Sequence of chain 1.B:
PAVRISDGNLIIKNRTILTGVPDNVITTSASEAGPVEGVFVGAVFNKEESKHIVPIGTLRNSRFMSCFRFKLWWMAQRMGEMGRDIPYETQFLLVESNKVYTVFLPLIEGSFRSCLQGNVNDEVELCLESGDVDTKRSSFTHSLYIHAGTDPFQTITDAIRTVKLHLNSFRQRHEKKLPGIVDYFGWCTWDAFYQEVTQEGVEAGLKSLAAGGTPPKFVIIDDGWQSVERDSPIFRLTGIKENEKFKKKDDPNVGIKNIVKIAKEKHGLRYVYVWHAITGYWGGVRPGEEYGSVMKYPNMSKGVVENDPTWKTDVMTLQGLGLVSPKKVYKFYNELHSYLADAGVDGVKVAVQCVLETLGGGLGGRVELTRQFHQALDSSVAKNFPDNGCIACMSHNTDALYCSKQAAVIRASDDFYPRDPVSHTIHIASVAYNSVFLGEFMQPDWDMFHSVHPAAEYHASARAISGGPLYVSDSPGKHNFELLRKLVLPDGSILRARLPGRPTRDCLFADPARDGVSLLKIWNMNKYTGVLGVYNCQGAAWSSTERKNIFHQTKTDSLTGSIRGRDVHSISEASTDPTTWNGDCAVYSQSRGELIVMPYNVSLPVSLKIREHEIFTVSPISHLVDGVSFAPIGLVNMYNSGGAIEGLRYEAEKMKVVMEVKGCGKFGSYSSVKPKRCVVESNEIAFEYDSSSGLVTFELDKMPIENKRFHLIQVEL

Binding-site contacts:
Ligand atom O6 contacts residue ASP244 of chain 1.B at 2.9 Å (salt-bridge).
Ligand atom O3 contacts residue ASP447 of chain 1.B at 3.2 Å (salt-bridge).
Ligand atom O4 contacts residue ASP243 of chain 1.B at 2.8 Å (salt-bridge).
Ligand atom O2 contacts residue ARG443 of chain 1.B at 3.1 Å (salt-bridge).
Ligand atom C2 contacts residue CYS425 of chain 1.B at 3.6 Å (hydrophobic).
Ligand atom O4 contacts residue TRP211 of chain 1.B at 3.4 Å.
Ligand atom O5 contacts residue TRP314 of chain 1.B at 3.8 Å.
Ligand atom C3 contacts residue ARG443 of chain 1.B at 3.6 Å.
Ligand atom C5 contacts residue TRP307 of chain 1.B at 3.4 Å (hydrophobic).
Ligand atom O4 contacts residue LYS381 of chain 1.B at 3.5 Å (salt-bridge).
Ligand atom O3 contacts residue LYS381 of chain 1.B at 3.3 Å (salt-bridge).
Ligand atom C4 contacts residue LYS381 of chain 1.B at 3.6 Å.
Ligand atom O9 contacts residue TRP78 of chain 1.B at 3.9 Å.
Ligand atom C6 contacts residue TRP211 of chain 1.B at 3.3 Å (hydrophobic).
Ligand atom C8 contacts residue ASP447 of chain 1.B at 3.7 Å.
Ligand atom O2 contacts residue TRP78 of chain 1.B at 3.8 Å.
Ligand atom C5 contacts residue ASP243 of chain 1.B at 4.0 Å.
Ligand atom O1 contacts residue MET426 of chain 1.B at 3.8 Å.
Ligand atom O3 contacts residue ARG443 of chain 1.B at 3.2 Å (salt-bridge).
Ligand atom C4 contacts residue ASP243 of chain 1.B at 3.5 Å.
Ligand atom C4 contacts residue TRP307 of chain 1.B at 3.5 Å (hydrophobic).
Ligand atom C2 contacts residue ASP447 of chain 1.B at 3.6 Å.
Ligand atom O2 contacts residue ASP447 of chain 1.B at 2.6 Å (salt-bridge).
Ligand atom O8 contacts residue MET426 of chain 1.B at 4.0 Å.
Ligand atom O1 contacts residue ASP447 of chain 1.B at 3.6 Å.
Ligand atom C3 contacts residue LYS381 of chain 1.B at 3.4 Å.
Ligand atom O6 contacts residue TRP314 of chain 1.B at 3.5 Å.
Ligand atom C6 contacts residue ASP243 of chain 1.B at 3.7 Å.
Ligand atom C3 contacts residue CYS425 of chain 1.B at 3.9 Å (hydrophobic).
Ligand atom O12 contacts residue TRP211 of chain 1.B at 3.9 Å.
Ligand atom O9 contacts residue TRP77 of chain 1.B at 3.4 Å.
Ligand atom C8 contacts residue TYR449 of chain 1.B at 3.9 Å (hydrophobic).
Ligand atom O6 contacts residue TRP211 of chain 1.B at 3.4 Å.
Ligand atom O8 contacts residue ASP447 of chain 1.B at 3.2 Å (salt-bridge).
Ligand atom C6 contacts residue ASP244 of chain 1.B at 3.9 Å.
Ligand atom C2 contacts residue ARG443 of chain 1.B at 4.0 Å.
Ligand atom O8 contacts residue TRP78 of chain 1.B at 3.0 Å (h-bond).
Ligand atom O2 contacts residue CYS425 of chain 1.B at 3.4 Å (h-bond).
Ligand atom C7 contacts residue ASP447 of chain 1.B at 3.5 Å.
Ligand atom C1 contacts residue ASP447 of chain 1.B at 3.3 Å.

A protein and the small-molecule ligand that binds it are described below.
Small molecule (SMILES): OC[C@H]1O[C@H](OC2[C@@H](O)[C@H](O)C(O)[C@H](O)[C@@H]2O)[C@H](O)[C@@H](O)[C@H]1O